Binding-site contacts:
Ligand atom O3' contacts residue SER68 of chain 1.B at 2.8 Å (h-bond).
Ligand atom C2' contacts residue ASP364 of chain 1.B at 3.6 Å.
Ligand atom C4 contacts residue ILE330 of chain 1.B at 3.5 Å (hydrophobic).
Ligand atom C4 contacts residue NAD1 of chain 1.L at 3.4 Å.
Ligand atom C2 contacts residue NAD1 of chain 1.L at 3.3 Å.
Ligand atom P contacts residue TYR411 of chain 1.B at 3.7 Å.
Ligand atom O2' contacts residue ARG322 of chain 1.B at 3.3 Å (salt-bridge).
Ligand atom C6 contacts residue GLN441 of chain 1.B at 3.5 Å.
Ligand atom O3' contacts residue ASP364 of chain 1.B at 2.5 Å (salt-bridge).
Ligand atom O6 contacts residue MET414 of chain 1.B at 3.5 Å (h-bond).
Ligand atom C2' contacts residue ARG322 of chain 1.B at 3.5 Å.
Ligand atom N1 contacts residue CYS331 of chain 1.B at 2.7 Å (h-bond).
Ligand atom O2P contacts residue SER329 of chain 1.B at 2.8 Å (h-bond).
Ligand atom C3' contacts residue SER68 of chain 1.B at 3.6 Å.
Ligand atom C5 contacts residue NAD1 of chain 1.L at 3.6 Å.
Ligand atom O6 contacts residue GLY415 of chain 1.B at 2.8 Å (h-bond).
Ligand atom N3 contacts residue NAD1 of chain 1.L at 3.2 Å.
Ligand atom C8 contacts residue MET70 of chain 1.B at 3.7 Å (hydrophobic).
Ligand atom O2' contacts residue ASP364 of chain 1.B at 2.4 Å (salt-bridge).
Ligand atom O1P contacts residue SER329 of chain 1.B at 2.8 Å (h-bond).
Ligand atom O6 contacts residue GLY442 of chain 1.B at 3.4 Å.
Ligand atom N7 contacts residue GLY413 of chain 1.B at 3.6 Å.
Ligand atom O2P contacts residue GLY328 of chain 1.B at 3.2 Å.
Ligand atom O6 contacts residue GLN441 of chain 1.B at 3.4 Å (h-bond).
Ligand atom C5' contacts residue TYR411 of chain 1.B at 3.6 Å (hydrophobic).
Ligand atom O3P contacts residue SER388 of chain 1.B at 3.1 Å (h-bond).
Ligand atom O5' contacts residue GLY365 of chain 1.B at 3.7 Å.
Ligand atom C6 contacts residue NAD1 of chain 1.L at 3.7 Å.
Ligand atom C2 contacts residue CYS331 of chain 1.B at 1.8 Å (hydrophobic).
Ligand atom N1 contacts residue NAD1 of chain 1.L at 3.5 Å.
Ligand atom O3' contacts residue ARG322 of chain 1.B at 3.2 Å (salt-bridge).
Ligand atom O2P contacts residue GLY366 of chain 1.B at 3.0 Å (h-bond).
Ligand atom O1P contacts residue SER388 of chain 1.B at 3.5 Å (h-bond).
Ligand atom C3' contacts residue ASP364 of chain 1.B at 3.5 Å.
Ligand atom N1 contacts residue GLN441 of chain 1.B at 2.7 Å (h-bond).
Ligand atom N3 contacts residue CYS331 of chain 1.B at 2.9 Å (h-bond).
Ligand atom O1P contacts residue TYR411 of chain 1.B at 2.4 Å (h-bond).
Ligand atom O3P contacts residue GLY387 of chain 1.B at 3.1 Å (h-bond).
Ligand atom C5 contacts residue ILE330 of chain 1.B at 3.4 Å (hydrophobic).
Ligand atom N7 contacts residue MET414 of chain 1.B at 2.8 Å (h-bond).

Sequence of chain 1.B:
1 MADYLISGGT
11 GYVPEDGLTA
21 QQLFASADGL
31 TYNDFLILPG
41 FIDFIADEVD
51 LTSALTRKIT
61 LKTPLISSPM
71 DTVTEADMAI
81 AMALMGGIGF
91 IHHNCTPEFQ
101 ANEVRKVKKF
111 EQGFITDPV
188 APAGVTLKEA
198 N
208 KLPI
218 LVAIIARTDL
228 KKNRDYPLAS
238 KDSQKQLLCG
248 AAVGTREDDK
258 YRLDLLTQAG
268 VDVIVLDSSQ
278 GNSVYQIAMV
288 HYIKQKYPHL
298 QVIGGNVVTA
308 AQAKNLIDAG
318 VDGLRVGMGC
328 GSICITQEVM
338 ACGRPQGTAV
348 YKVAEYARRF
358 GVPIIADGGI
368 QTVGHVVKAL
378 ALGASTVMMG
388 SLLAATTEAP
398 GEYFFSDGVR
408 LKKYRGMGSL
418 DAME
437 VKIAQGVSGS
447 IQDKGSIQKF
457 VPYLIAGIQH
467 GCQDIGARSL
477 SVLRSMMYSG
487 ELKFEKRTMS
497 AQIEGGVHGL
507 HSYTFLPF

A protein and the small-molecule ligand that binds it are described below.
Small molecule (SMILES): O=c1[nH]cnc2c1ncn2[C@@H]1O[C@H](COP(=O)(O)O)[C@@H](O)[C@H]1O